Sequence of chain 1.A:
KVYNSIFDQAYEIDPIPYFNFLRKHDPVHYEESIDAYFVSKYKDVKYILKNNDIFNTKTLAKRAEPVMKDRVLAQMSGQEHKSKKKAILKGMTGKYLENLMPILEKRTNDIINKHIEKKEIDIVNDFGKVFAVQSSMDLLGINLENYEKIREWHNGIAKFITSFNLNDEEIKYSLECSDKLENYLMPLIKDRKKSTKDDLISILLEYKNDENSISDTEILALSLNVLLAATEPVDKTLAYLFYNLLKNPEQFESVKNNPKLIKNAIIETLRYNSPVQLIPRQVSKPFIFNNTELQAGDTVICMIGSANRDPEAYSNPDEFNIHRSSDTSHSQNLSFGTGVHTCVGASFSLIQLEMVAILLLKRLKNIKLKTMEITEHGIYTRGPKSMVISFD

Binding-site contacts:
Ligand atom C2 contacts residue VAL279 of chain 1.A at 3.9 Å (hydrophobic).
Ligand atom C2 contacts residue ALA232 of chain 1.A at 4.4 Å (hydrophobic).
Ligand atom N2 contacts residue VAL279 of chain 1.A at 3.9 Å.
Ligand atom C2 contacts residue HEM1 of chain 1.B at 3.8 Å.
Ligand atom C1 contacts residue ALA232 of chain 1.A at 3.4 Å (hydrophobic).
Ligand atom C1 contacts residue VAL279 of chain 1.A at 4.1 Å (hydrophobic).
Ligand atom N1 contacts residue ALA232 of chain 1.A at 3.4 Å (h-bond).
Ligand atom C6 contacts residue THR165 of chain 1.A at 3.7 Å.
Ligand atom C5 contacts residue THR165 of chain 1.A at 4.4 Å.
Ligand atom C7 contacts residue THR389 of chain 1.A at 4.3 Å.
Ligand atom C3 contacts residue VAL279 of chain 1.A at 4.0 Å (hydrophobic).
Ligand atom C3 contacts residue HEM1 of chain 1.B at 3.6 Å.
Ligand atom C5 contacts residue TYR388 of chain 1.A at 4.0 Å (hydrophobic).
Ligand atom N1 contacts residue HEM1 of chain 1.B at 2.1 Å.
Ligand atom C8 contacts residue GLU235 of chain 1.A at 4.2 Å.
Ligand atom C5 contacts residue THR389 of chain 1.A at 4.5 Å.
Ligand atom C8 contacts residue PRO236 of chain 1.A at 4.3 Å (hydrophobic).
Ligand atom C9 contacts residue VAL279 of chain 1.A at 4.2 Å (hydrophobic).
Ligand atom N1 contacts residue CYS351 of chain 1.A at 4.3 Å.
Ligand atom C8 contacts residue ALA232 of chain 1.A at 4.1 Å (hydrophobic).
Ligand atom C6 contacts residue THR389 of chain 1.A at 4.1 Å.
Ligand atom C7 contacts residue LEU231 of chain 1.A at 4.0 Å (hydrophobic).
Ligand atom C4 contacts residue VAL279 of chain 1.A at 4.4 Å (hydrophobic).
Ligand atom C1 contacts residue PRO236 of chain 1.A at 3.7 Å (hydrophobic).
Ligand atom C7 contacts residue GLU235 of chain 1.A at 4.0 Å.
Ligand atom C1 contacts residue HEM1 of chain 1.B at 3.1 Å.
Ligand atom C8 contacts residue LEU231 of chain 1.A at 3.8 Å (hydrophobic).

The protein below binds the small molecule below.
Small molecule (SMILES): NCc1c[nH]c2ccccc12